Binding-site contacts:
Ligand atom O7 contacts residue ASN756 of chain 1.A at 3.8 Å.
Ligand atom C7 contacts residue GLN753 of chain 1.A at 3.9 Å.
Ligand atom C5 contacts residue ASN756 of chain 1.A at 3.6 Å.
Ligand atom C1 contacts residue ASN756 of chain 1.A at 1.4 Å.
Ligand atom C8 contacts residue ASN756 of chain 1.A at 3.6 Å.
Ligand atom C7 contacts residue ASN756 of chain 1.A at 3.2 Å.
Ligand atom C3 contacts residue ASN756 of chain 1.A at 3.8 Å.
Ligand atom N2 contacts residue ASN756 of chain 1.A at 2.9 Å (h-bond).
Ligand atom C2 contacts residue ASN756 of chain 1.A at 2.5 Å.
Ligand atom C8 contacts residue PRO721 of chain 1.A at 4.3 Å (hydrophobic).
Ligand atom C4 contacts residue ASN756 of chain 1.A at 4.2 Å.
Ligand atom O5 contacts residue ASN756 of chain 1.A at 2.4 Å (h-bond).
Ligand atom C8 contacts residue GLN753 of chain 1.A at 3.4 Å.
Ligand atom O7 contacts residue GLN753 of chain 1.A at 3.6 Å (h-bond).

A protein and the small-molecule ligand that binds it are described below.
Small molecule (SMILES): CC(=O)N[C@H]1[C@H](O[C@H]2[C@H](O)[C@@H](NC(C)=O)CO[C@@H]2CO)O[C@H](CO)[C@@H](O[C@@H]2O[C@H](CO)[C@@H](O)[C@H](O)[C@@H]2O)[C@@H]1O

Sequence of chain 1.A:
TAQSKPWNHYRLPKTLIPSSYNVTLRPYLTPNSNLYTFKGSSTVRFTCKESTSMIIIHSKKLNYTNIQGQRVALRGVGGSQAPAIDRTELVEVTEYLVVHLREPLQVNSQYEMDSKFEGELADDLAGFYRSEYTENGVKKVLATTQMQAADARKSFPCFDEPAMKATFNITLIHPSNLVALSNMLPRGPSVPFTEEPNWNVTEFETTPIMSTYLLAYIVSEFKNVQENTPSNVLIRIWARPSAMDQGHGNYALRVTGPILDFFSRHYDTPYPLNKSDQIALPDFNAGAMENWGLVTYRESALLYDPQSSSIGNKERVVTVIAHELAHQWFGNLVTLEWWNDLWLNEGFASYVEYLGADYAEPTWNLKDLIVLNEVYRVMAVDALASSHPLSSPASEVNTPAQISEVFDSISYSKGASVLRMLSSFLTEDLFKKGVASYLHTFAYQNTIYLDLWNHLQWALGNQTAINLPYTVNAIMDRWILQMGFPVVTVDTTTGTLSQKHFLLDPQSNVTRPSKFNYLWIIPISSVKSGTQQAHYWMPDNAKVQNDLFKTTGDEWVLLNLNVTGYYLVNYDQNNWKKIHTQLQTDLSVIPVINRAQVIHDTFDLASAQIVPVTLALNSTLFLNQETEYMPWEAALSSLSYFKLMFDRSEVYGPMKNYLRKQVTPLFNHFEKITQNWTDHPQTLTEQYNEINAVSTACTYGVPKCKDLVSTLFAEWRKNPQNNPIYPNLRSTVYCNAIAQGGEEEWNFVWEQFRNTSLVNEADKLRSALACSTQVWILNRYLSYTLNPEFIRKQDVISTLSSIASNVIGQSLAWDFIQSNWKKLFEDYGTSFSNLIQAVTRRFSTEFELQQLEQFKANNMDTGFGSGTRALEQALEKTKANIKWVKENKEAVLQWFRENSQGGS